Sequence of chain 1.A:
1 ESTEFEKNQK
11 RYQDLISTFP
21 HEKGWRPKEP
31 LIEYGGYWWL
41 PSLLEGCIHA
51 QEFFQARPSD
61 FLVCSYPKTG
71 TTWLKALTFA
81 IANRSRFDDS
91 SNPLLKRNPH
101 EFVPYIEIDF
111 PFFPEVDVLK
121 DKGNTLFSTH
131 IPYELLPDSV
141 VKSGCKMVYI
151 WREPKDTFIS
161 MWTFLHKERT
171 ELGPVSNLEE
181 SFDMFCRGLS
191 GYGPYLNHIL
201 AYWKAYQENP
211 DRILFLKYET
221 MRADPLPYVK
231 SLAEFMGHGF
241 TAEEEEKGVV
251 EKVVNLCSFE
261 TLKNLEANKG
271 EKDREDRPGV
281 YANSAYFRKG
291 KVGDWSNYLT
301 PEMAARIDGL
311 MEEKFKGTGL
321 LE

This protein binds this small molecule.
Small molecule (SMILES): Nc1ncnc2c1ncn2[C@@H]1O[C@H](CO[P](=O)(O)OP(=O)(O)O)[C@@H](OP(=O)(O)O)[C@H]1O

Binding-site contacts:
Ligand atom O3 contacts residue LYS289 of chain 1.A at 2.9 Å (salt-bridge).
Ligand atom C8 contacts residue TYR286 of chain 1.A at 3.2 Å (hydrophobic).
Ligand atom C2' contacts residue TYR286 of chain 1.A at 3.3 Å (hydrophobic).
Ligand atom O1A contacts residue LYS68 of chain 1.A at 3.0 Å (salt-bridge).
Ligand atom P contacts residue SER160 of chain 1.A at 3.5 Å.
Ligand atom O2 contacts residue ARG288 of chain 1.A at 2.9 Å (salt-bridge).
Ligand atom C4' contacts residue ARG152 of chain 1.A at 3.6 Å.
Ligand atom O2A contacts residue THR72 of chain 1.A at 2.7 Å (h-bond).
Ligand atom C2 contacts residue TRP73 of chain 1.A at 3.6 Å (hydrophobic).
Ligand atom O3 contacts residue GLY290 of chain 1.A at 2.8 Å (h-bond).
Ligand atom O2A contacts residue THR71 of chain 1.A at 3.2 Å (h-bond).
Ligand atom O3' contacts residue ARG152 of chain 1.A at 3.1 Å (salt-bridge).
Ligand atom N1 contacts residue TRP73 of chain 1.A at 3.2 Å.
Ligand atom O3' contacts residue SER160 of chain 1.A at 3.3 Å (h-bond).
Ligand atom C6 contacts residue TRP73 of chain 1.A at 3.4 Å (hydrophobic).
Ligand atom N6 contacts residue PHE259 of chain 1.A at 3.3 Å (h-bond).
Ligand atom PA contacts residue LYS68 of chain 1.A at 3.6 Å.
Ligand atom O2' contacts residue PHE259 of chain 1.A at 3.4 Å.
Ligand atom O2 contacts residue SER160 of chain 1.A at 2.8 Å (h-bond).
Ligand atom C2 contacts residue TYR218 of chain 1.A at 3.4 Å (hydrophobic).
Ligand atom O1 contacts residue ARG288 of chain 1.A at 3.4 Å (salt-bridge).
Ligand atom O3 contacts residue ARG288 of chain 1.A at 3.5 Å.
Ligand atom O1A contacts residue SZZ1 of chain 1.C at 3.3 Å (h-bond).
Ligand atom C3' contacts residue SER160 of chain 1.A at 3.3 Å.
Ligand atom O1A contacts residue GLY70 of chain 1.A at 3.2 Å (h-bond).
Ligand atom O1A contacts residue THR69 of chain 1.A at 3.3 Å (h-bond).
Ligand atom PA contacts residue THR71 of chain 1.A at 3.5 Å.
Ligand atom O3A contacts residue LYS68 of chain 1.A at 2.9 Å (salt-bridge).
Ligand atom O5' contacts residue LYS68 of chain 1.A at 3.3 Å.
Ligand atom O1 contacts residue ARG152 of chain 1.A at 2.9 Å (salt-bridge).
Ligand atom O1A contacts residue THR71 of chain 1.A at 2.7 Å (h-bond).
Ligand atom PA contacts residue SZZ1 of chain 1.C at 3.6 Å.
Ligand atom O5' contacts residue GLY70 of chain 1.A at 3.5 Å (h-bond).
Ligand atom N7 contacts residue PHE287 of chain 1.A at 3.4 Å.
Ligand atom N6 contacts residue TRP73 of chain 1.A at 3.3 Å.
Ligand atom N3 contacts residue TYR218 of chain 1.A at 2.8 Å (h-bond).
Ligand atom N6 contacts residue CYS257 of chain 1.A at 2.8 Å (h-bond).
Ligand atom O3A contacts residue SZZ1 of chain 1.C at 2.8 Å (h-bond).
Ligand atom O2' contacts residue ARG288 of chain 1.A at 3.0 Å (salt-bridge).
Ligand atom N6 contacts residue SER258 of chain 1.A at 3.5 Å.